Sequence of chain 1.B:
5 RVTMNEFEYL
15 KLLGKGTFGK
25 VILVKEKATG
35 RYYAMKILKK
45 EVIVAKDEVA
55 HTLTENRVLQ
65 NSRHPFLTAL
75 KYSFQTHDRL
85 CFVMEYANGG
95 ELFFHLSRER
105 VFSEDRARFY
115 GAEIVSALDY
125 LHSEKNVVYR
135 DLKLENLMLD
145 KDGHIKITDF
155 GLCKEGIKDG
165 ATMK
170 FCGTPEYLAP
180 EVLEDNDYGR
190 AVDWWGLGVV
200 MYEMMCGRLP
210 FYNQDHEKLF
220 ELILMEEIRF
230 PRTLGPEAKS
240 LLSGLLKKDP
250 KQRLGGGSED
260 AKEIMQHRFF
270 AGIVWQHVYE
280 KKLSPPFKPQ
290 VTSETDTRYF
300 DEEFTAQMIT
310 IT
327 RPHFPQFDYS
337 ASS

The protein below binds the small molecule below.
Small molecule (SMILES): NC[C@H](Cc1ccc(Cl)cc1)C(=O)N1CCN(c2ncnc3[nH]ccc23)CC1

Sequence of chain 1.D:
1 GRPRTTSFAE

Binding-site contacts:
Ligand atom N8 contacts residue LEU17 of chain 1.B at 3.8 Å.
Ligand atom C27 contacts residue ASP153 of chain 1.B at 3.5 Å.
Ligand atom CL1 contacts residue LYS24 of chain 1.B at 3.6 Å.
Ligand atom CL1 contacts residue LYS40 of chain 1.B at 3.9 Å.
Ligand atom C15 contacts residue VAL25 of chain 1.B at 3.9 Å (hydrophobic).
Ligand atom N8 contacts residue PHE299 of chain 1.B at 3.5 Å.
Ligand atom N10 contacts residue ALA38 of chain 1.B at 3.5 Å.
Ligand atom N6 contacts residue ALA38 of chain 1.B at 3.5 Å.
Ligand atom N6 contacts residue GLU89 of chain 1.B at 3.2 Å (salt-bridge).
Ligand atom C9 contacts residue MET142 of chain 1.B at 3.6 Å (hydrophobic).
Ligand atom C21 contacts residue ASP153 of chain 1.B at 3.4 Å.
Ligand atom C7 contacts residue ALA38 of chain 1.B at 3.4 Å (hydrophobic).
Ligand atom C21 contacts residue ASN140 of chain 1.B at 3.6 Å.
Ligand atom C4 contacts residue MET88 of chain 1.B at 3.4 Å (hydrophobic).
Ligand atom C17 contacts residue ARG4 of chain 1.D at 3.7 Å.
Ligand atom C9 contacts residue PHE299 of chain 1.B at 3.7 Å (hydrophobic).
Ligand atom O18 contacts residue ARG4 of chain 1.D at 3.1 Å (salt-bridge).
Ligand atom N5 contacts residue GLU139 of chain 1.B at 2.8 Å (salt-bridge).
Ligand atom C3 contacts residue MET88 of chain 1.B at 3.8 Å (hydrophobic).
Ligand atom C4 contacts residue THR152 of chain 1.B at 3.5 Å.
Ligand atom CL1 contacts residue GLY23 of chain 1.B at 3.5 Å.
Ligand atom C21 contacts residue GLU95 of chain 1.B at 3.8 Å.
Ligand atom C21 contacts residue GLU139 of chain 1.B at 3.4 Å.
Ligand atom N5 contacts residue ASP153 of chain 1.B at 2.3 Å (salt-bridge).
Ligand atom N5 contacts residue THR152 of chain 1.B at 3.8 Å.
Ligand atom N11 contacts residue VAL25 of chain 1.B at 3.7 Å.
Ligand atom C2 contacts residue ALA38 of chain 1.B at 3.9 Å (hydrophobic).
Ligand atom C12 contacts residue MET142 of chain 1.B at 3.6 Å (hydrophobic).
Ligand atom C21 contacts residue ARG4 of chain 1.D at 3.7 Å.
Ligand atom C26 contacts residue LYS40 of chain 1.B at 3.8 Å.
Ligand atom C1 contacts residue MET142 of chain 1.B at 3.8 Å (hydrophobic).
Ligand atom N10 contacts residue TYR90 of chain 1.B at 3.9 Å.
Ligand atom C24 contacts residue GLY20 of chain 1.B at 3.5 Å.
Ligand atom N5 contacts residue ASN140 of chain 1.B at 3.0 Å (h-bond).
Ligand atom C9 contacts residue ALA91 of chain 1.B at 3.8 Å (hydrophobic).
Ligand atom C2 contacts residue THR152 of chain 1.B at 3.9 Å.
Ligand atom N10 contacts residue ALA91 of chain 1.B at 3.2 Å (h-bond).
Ligand atom C19 contacts residue ASP153 of chain 1.B at 3.7 Å.
Ligand atom N8 contacts residue MET142 of chain 1.B at 3.5 Å (h-bond).
Ligand atom C3 contacts residue THR152 of chain 1.B at 3.2 Å.